The small molecule below binds the protein below.
Small molecule (SMILES): N[C@@H](Cc1c[nH]c[nH+]1)C(=O)O

Binding-site contacts:
Ligand atom CA contacts residue GLY107 of chain 1.D at 3.9 Å.
Ligand atom O contacts residue THR156 of chain 1.D at 3.2 Å.
Ligand atom CA contacts residue THR109 of chain 1.D at 3.4 Å.
Ligand atom NE2 contacts residue SER106 of chain 1.D at 2.9 Å (h-bond).
Ligand atom NE2 contacts residue GLY107 of chain 1.D at 3.7 Å.
Ligand atom CD2 contacts residue GLY107 of chain 1.D at 2.8 Å.
Ligand atom OXT contacts residue THR109 of chain 1.D at 2.8 Å (h-bond).
Ligand atom CD2 contacts residue PHE52 of chain 1.D at 3.3 Å (hydrophobic).
Ligand atom OXT contacts residue GLY107 of chain 1.D at 3.6 Å (h-bond).
Ligand atom OXT contacts residue ARG114 of chain 1.D at 2.8 Å (salt-bridge).
Ligand atom O contacts residue TRP89 of chain 1.D at 3.5 Å.
Ligand atom CD2 contacts residue TRP89 of chain 1.D at 3.6 Å (hydrophobic).
Ligand atom CG contacts residue PHE52 of chain 1.D at 3.4 Å (hydrophobic).
Ligand atom ND1 contacts residue GLN153 of chain 1.D at 2.9 Å (h-bond).
Ligand atom O contacts residue THR157 of chain 1.D at 3.2 Å (h-bond).
Ligand atom C contacts residue THR157 of chain 1.D at 3.9 Å.
Ligand atom C contacts residue TRP89 of chain 1.D at 3.8 Å (hydrophobic).
Ligand atom CE1 contacts residue PHE52 of chain 1.D at 3.6 Å (hydrophobic).
Ligand atom OXT contacts residue ILE108 of chain 1.D at 3.4 Å.
Ligand atom ND1 contacts residue THR156 of chain 1.D at 3.6 Å.
Ligand atom OXT contacts residue TRP89 of chain 1.D at 3.5 Å.
Ligand atom NE2 contacts residue TRP89 of chain 1.D at 3.3 Å.
Ligand atom C contacts residue THR109 of chain 1.D at 3.7 Å.
Ligand atom CD2 contacts residue SER106 of chain 1.D at 3.4 Å.
Ligand atom N contacts residue ASP196 of chain 1.D at 2.5 Å (salt-bridge).
Ligand atom CE1 contacts residue TRP89 of chain 1.D at 3.5 Å (hydrophobic).
Ligand atom CA contacts residue ASP196 of chain 1.D at 3.4 Å.
Ligand atom CB contacts residue THR156 of chain 1.D at 4.0 Å.
Ligand atom CB contacts residue ASP196 of chain 1.D at 3.3 Å.
Ligand atom NE2 contacts residue PHE52 of chain 1.D at 3.6 Å.
Ligand atom N contacts residue THR109 of chain 1.D at 2.7 Å (h-bond).
Ligand atom N contacts residue GLY107 of chain 1.D at 2.8 Å (h-bond).
Ligand atom ND1 contacts residue PHE52 of chain 1.D at 3.5 Å.
Ligand atom CB contacts residue PHE52 of chain 1.D at 4.0 Å (hydrophobic).
Ligand atom O contacts residue ARG114 of chain 1.D at 2.7 Å (salt-bridge).
Ligand atom CE1 contacts residue GLN153 of chain 1.D at 3.0 Å.
Ligand atom CA contacts residue THR157 of chain 1.D at 3.4 Å.
Ligand atom CG contacts residue GLY107 of chain 1.D at 3.9 Å.
Ligand atom N contacts residue TYR226 of chain 1.D at 3.5 Å.
Ligand atom C contacts residue ARG114 of chain 1.D at 3.4 Å.

Sequence of chain 1.D:
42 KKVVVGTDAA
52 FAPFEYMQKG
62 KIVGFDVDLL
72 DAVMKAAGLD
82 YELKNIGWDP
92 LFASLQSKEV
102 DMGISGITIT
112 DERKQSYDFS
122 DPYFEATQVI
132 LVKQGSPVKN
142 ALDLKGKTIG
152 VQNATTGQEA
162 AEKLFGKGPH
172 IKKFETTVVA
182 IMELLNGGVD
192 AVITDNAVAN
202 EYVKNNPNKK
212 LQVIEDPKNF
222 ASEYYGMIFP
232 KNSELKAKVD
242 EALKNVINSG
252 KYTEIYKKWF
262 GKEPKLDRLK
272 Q